Binding-site contacts:
Ligand atom C16 contacts residue PHE353 of chain 2.A at 3.8 Å (hydrophobic).
Ligand atom C3 contacts residue SER239 of chain 2.A at 3.1 Å.
Ligand atom C24 contacts residue GLN265 of chain 2.A at 3.4 Å.
Ligand atom C28 contacts residue GLN265 of chain 2.A at 3.3 Å.
Ligand atom C5 contacts residue CO1 of chain 2.B at 3.7 Å.
Ligand atom C14 contacts residue PHE396 of chain 2.A at 3.8 Å (hydrophobic).
Ligand atom C29 contacts residue GLN265 of chain 2.A at 3.1 Å.
Ligand atom O23 contacts residue HIS280 of chain 2.A at 3.1 Å.
Ligand atom N17 contacts residue PHE353 of chain 2.A at 3.6 Å.
Ligand atom O20 contacts residue PHE364 of chain 2.A at 3.5 Å.
Ligand atom O23 contacts residue GLU366 of chain 2.A at 3.2 Å (salt-bridge).
Ligand atom C13 contacts residue PHE353 of chain 2.A at 3.4 Å (hydrophobic).
Ligand atom C2 contacts residue SER239 of chain 2.A at 3.5 Å.
Ligand atom O7 contacts residue HIS198 of chain 2.A at 3.1 Å (h-bond).
Ligand atom C3 contacts residue ASN254 of chain 2.A at 3.8 Å.
Ligand atom C14 contacts residue PHE353 of chain 2.A at 3.2 Å (hydrophobic).
Ligand atom O23 contacts residue PHE391 of chain 2.A at 3.6 Å (h-bond).
Ligand atom C9 contacts residue PHE391 of chain 2.A at 3.5 Å (hydrophobic).
Ligand atom O7 contacts residue CO1 of chain 2.B at 2.1 Å.
Ligand atom C12 contacts residue PHE353 of chain 2.A at 3.6 Å (hydrophobic).
Ligand atom C15 contacts residue PHE353 of chain 2.A at 3.2 Å (hydrophobic).
Ligand atom C11 contacts residue PHE353 of chain 2.A at 3.7 Å (hydrophobic).
Ligand atom C6 contacts residue PHE391 of chain 2.A at 3.6 Å (hydrophobic).
Ligand atom C19 contacts residue PHE396 of chain 2.A at 3.8 Å (hydrophobic).
Ligand atom C11 contacts residue PHE391 of chain 2.A at 3.3 Å (hydrophobic).
Ligand atom C6 contacts residue CO1 of chain 2.B at 3.3 Å.
Ligand atom O20 contacts residue GLN265 of chain 2.A at 3.5 Å (h-bond).
Ligand atom C9 contacts residue HIS280 of chain 2.A at 3.7 Å.
Ligand atom C27 contacts residue MET307 of chain 2.A at 3.6 Å (hydrophobic).
Ligand atom O23 contacts residue CO1 of chain 2.B at 2.0 Å.
Ligand atom O8 contacts residue PHE396 of chain 2.A at 3.3 Å.
Ligand atom O7 contacts residue HIS280 of chain 2.A at 3.3 Å (h-bond).
Ligand atom C10 contacts residue PHE353 of chain 2.A at 3.5 Å (hydrophobic).
Ligand atom O7 contacts residue PHE391 of chain 2.A at 3.8 Å.
Ligand atom C13 contacts residue PHE396 of chain 2.A at 3.5 Å (hydrophobic).
Ligand atom C12 contacts residue GLY392 of chain 2.A at 3.5 Å.
Ligand atom C9 contacts residue CO1 of chain 2.B at 3.1 Å.
Ligand atom C11 contacts residue GLY392 of chain 2.A at 3.7 Å.
Ligand atom C1 contacts residue PRO252 of chain 2.A at 3.5 Å (hydrophobic).
Ligand atom N17 contacts residue PHE396 of chain 2.A at 3.5 Å.

A small-molecule ligand and the protein it binds are described below.
Small molecule (SMILES): Cn1c(=O)n(-c2ccccc2)c(=O)c2cc(C(=O)C3=C(O)CCCC3=O)ccc21

Sequence of chain 2.A:
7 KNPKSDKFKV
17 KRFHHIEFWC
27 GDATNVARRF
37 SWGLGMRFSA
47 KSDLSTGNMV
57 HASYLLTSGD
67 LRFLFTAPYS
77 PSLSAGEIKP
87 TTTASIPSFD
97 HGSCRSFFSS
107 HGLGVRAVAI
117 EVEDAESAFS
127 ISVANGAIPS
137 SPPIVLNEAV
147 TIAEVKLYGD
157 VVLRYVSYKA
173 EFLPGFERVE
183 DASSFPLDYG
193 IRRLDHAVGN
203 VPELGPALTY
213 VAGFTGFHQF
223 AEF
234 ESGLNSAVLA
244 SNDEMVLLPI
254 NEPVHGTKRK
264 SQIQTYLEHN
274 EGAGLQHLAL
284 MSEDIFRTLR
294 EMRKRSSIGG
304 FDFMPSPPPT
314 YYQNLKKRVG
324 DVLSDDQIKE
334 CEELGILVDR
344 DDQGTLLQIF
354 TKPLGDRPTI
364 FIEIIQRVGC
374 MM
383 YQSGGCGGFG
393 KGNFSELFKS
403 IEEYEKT